Sequence of chain 1.D:
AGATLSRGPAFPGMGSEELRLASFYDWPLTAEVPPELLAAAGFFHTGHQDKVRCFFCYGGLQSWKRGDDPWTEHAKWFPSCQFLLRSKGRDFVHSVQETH

Binding-site contacts:
Ligand atom CD1 contacts residue GLY91 of chain 2.E at 3.5 Å.
Ligand atom N contacts residue GLY91 of chain 2.E at 3.2 Å (h-bond).
Ligand atom CB contacts residue GLN93 of chain 2.E at 3.7 Å.
Ligand atom CD contacts residue TRP108 of chain 2.E at 3.6 Å (hydrophobic).
Ligand atom CG contacts residue TRP108 of chain 2.E at 3.5 Å (hydrophobic).
Ligand atom O contacts residue GLU104 of chain 2.E at 3.2 Å (salt-bridge).
Ligand atom CB contacts residue GLN93 of chain 2.E at 3.7 Å.
Ligand atom N contacts residue SER94 of chain 2.E at 3.9 Å.
Ligand atom C contacts residue LEU92 of chain 2.E at 3.8 Å (hydrophobic).
Ligand atom CB contacts residue GLU104 of chain 2.E at 3.7 Å.
Ligand atom CA contacts residue GLY91 of chain 2.E at 3.3 Å.
Ligand atom C contacts residue GLN93 of chain 2.E at 3.7 Å.
Ligand atom CG1 contacts residue GLY91 of chain 2.E at 3.7 Å.
Ligand atom CG2 contacts residue GLN93 of chain 2.E at 3.6 Å.
Ligand atom CG2 contacts residue GLN93 of chain 2.E at 3.7 Å.
Ligand atom CA contacts residue GLU104 of chain 2.E at 3.8 Å.
Ligand atom O contacts residue LEU92 of chain 2.E at 3.4 Å.
Ligand atom O contacts residue GLN93 of chain 2.E at 3.0 Å (h-bond).
Ligand atom CA contacts residue GLN93 of chain 2.E at 3.4 Å.
Ligand atom CG2 contacts residue SER94 of chain 2.E at 3.5 Å.
Ligand atom CG1 contacts residue LEU92 of chain 2.E at 3.8 Å (hydrophobic).
Ligand atom CA contacts residue ASP99 of chain 2.E at 3.6 Å.
Ligand atom CA contacts residue GLN93 of chain 2.E at 3.4 Å.
Ligand atom N contacts residue ASP99 of chain 2.E at 2.7 Å (salt-bridge).
Ligand atom N contacts residue LEU92 of chain 2.E at 3.9 Å.
Ligand atom N contacts residue GLN93 of chain 2.E at 3.0 Å (h-bond).
Ligand atom CA contacts residue SER94 of chain 2.E at 3.6 Å.
Ligand atom C contacts residue GLU104 of chain 2.E at 3.8 Å.
Ligand atom O contacts residue TRP108 of chain 2.E at 3.1 Å (h-bond).
Ligand atom O contacts residue ARG97 of chain 1.D at 2.9 Å (salt-bridge).
Ligand atom CD1 contacts residue LYS82 of chain 2.E at 3.8 Å.
Ligand atom CD1 contacts residue VAL83 of chain 2.E at 3.9 Å (hydrophobic).
Ligand atom N contacts residue GLU104 of chain 2.E at 3.3 Å (salt-bridge).
Ligand atom CB contacts residue ASP99 of chain 2.E at 4.0 Å.
Ligand atom C contacts residue GLY91 of chain 2.E at 3.7 Å.
Ligand atom C contacts residue ARG97 of chain 1.D at 3.3 Å.
Ligand atom C contacts residue TRP108 of chain 2.E at 3.9 Å (hydrophobic).
Ligand atom CB contacts residue TRP95 of chain 2.E at 3.8 Å (hydrophobic).
Ligand atom CG1 contacts residue GLN93 of chain 2.E at 3.6 Å.
Ligand atom CD1 contacts residue LEU92 of chain 2.E at 3.6 Å (hydrophobic).

A small-molecule ligand and the protein it binds are described below.
Small molecule (SMILES): CC[C@H](C)[C@@H](C=O)NC(=O)[C@@H]1CCCN1C(=O)[C@@H](NC(=O)[C@H](C)N)C(C)C

Sequence of chain 2.E:
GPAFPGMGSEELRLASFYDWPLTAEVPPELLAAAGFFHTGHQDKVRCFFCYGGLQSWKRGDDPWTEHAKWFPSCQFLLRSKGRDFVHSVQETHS